Binding-site contacts:
Ligand atom O6 contacts residue SER800 of chain 1.B at 4.4 Å.
Ligand atom O6 contacts residue GLN801 of chain 1.B at 3.1 Å (h-bond).
Ligand atom C7 contacts residue ASN798 of chain 1.B at 3.2 Å.
Ligand atom N2 contacts residue ASN798 of chain 1.B at 3.0 Å (h-bond).
Ligand atom C1 contacts residue ASN798 of chain 1.B at 1.4 Å.
Ligand atom C4 contacts residue ASN798 of chain 1.B at 4.2 Å.
Ligand atom C5 contacts residue SER800 of chain 1.B at 4.2 Å.
Ligand atom O5 contacts residue ASN798 of chain 1.B at 2.3 Å (h-bond).
Ligand atom C2 contacts residue ASN798 of chain 1.B at 2.5 Å.
Ligand atom C1 contacts residue SER800 of chain 1.B at 4.0 Å.
Ligand atom C3 contacts residue ASN798 of chain 1.B at 3.8 Å.
Ligand atom C8 contacts residue ASN798 of chain 1.B at 4.4 Å.
Ligand atom C6 contacts residue GLN801 of chain 1.B at 4.1 Å.
Ligand atom O5 contacts residue SER800 of chain 1.B at 4.3 Å.
Ligand atom C5 contacts residue ASN798 of chain 1.B at 3.6 Å.
Ligand atom O7 contacts residue ASN798 of chain 1.B at 2.9 Å (h-bond).

This protein binds this small molecule.
Small molecule (SMILES): CC(=O)N[C@@H]1[C@@H](O)[C@H](O)[C@@H](CO)O[C@H]1O

Sequence of chain 1.B:
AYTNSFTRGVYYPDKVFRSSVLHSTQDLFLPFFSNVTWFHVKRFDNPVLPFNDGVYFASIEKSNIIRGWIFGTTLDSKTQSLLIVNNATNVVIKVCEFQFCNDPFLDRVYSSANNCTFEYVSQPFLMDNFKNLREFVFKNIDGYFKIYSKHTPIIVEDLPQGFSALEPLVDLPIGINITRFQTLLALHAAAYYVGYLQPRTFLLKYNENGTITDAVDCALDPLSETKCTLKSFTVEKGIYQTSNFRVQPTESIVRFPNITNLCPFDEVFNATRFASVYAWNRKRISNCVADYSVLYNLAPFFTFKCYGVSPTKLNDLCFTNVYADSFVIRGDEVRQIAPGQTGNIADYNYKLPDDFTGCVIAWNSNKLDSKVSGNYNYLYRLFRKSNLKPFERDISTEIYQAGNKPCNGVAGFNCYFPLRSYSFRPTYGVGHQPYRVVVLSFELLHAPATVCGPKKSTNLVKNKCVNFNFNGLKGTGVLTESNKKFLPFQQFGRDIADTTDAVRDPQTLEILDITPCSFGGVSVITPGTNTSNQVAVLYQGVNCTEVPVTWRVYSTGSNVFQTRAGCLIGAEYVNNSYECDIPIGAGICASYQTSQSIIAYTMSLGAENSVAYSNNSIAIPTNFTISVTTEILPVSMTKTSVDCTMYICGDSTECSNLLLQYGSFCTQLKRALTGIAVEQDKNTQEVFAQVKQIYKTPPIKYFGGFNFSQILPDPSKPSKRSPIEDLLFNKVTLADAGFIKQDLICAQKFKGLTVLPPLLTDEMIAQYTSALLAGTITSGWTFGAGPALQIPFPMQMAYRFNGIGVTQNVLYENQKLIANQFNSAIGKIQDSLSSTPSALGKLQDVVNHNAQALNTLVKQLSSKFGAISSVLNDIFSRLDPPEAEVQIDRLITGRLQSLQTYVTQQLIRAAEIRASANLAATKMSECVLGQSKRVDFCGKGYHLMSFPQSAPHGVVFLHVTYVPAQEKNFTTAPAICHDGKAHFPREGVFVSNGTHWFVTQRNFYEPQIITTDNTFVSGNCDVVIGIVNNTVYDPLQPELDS